Sequence of chain 1.D:
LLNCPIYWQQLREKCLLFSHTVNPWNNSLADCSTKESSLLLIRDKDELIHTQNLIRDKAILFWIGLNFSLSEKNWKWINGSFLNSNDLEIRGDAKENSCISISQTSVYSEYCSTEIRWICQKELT

The protein below binds the small molecule below.
Small molecule (SMILES): CC(=O)N[C@@H]1[C@@H](O)[C@H](O)[C@@H](CO)O[C@H]1O

Binding-site contacts:
Ligand atom O7 contacts residue ASN83 of chain 1.D at 3.7 Å.
Ligand atom C8 contacts residue SER85 of chain 1.D at 3.8 Å.
Ligand atom O6 contacts residue ILE46 of chain 1.D at 3.8 Å.
Ligand atom C2 contacts residue SER85 of chain 1.D at 3.9 Å.
Ligand atom C6 contacts residue TRP81 of chain 1.D at 3.7 Å (hydrophobic).
Ligand atom C1 contacts residue SER85 of chain 1.D at 4.0 Å.
Ligand atom C7 contacts residue SER85 of chain 1.D at 3.8 Å.
Ligand atom C6 contacts residue LEU45 of chain 1.D at 4.0 Å (hydrophobic).
Ligand atom O6 contacts residue LEU45 of chain 1.D at 3.5 Å.
Ligand atom O6 contacts residue ARG47 of chain 1.D at 4.0 Å.
Ligand atom O5 contacts residue LEU45 of chain 1.D at 3.9 Å.
Ligand atom C5 contacts residue ASN83 of chain 1.D at 3.6 Å.
Ligand atom N2 contacts residue ASN83 of chain 1.D at 2.9 Å (h-bond).
Ligand atom C1 contacts residue ASN83 of chain 1.D at 1.4 Å.
Ligand atom C3 contacts residue ASN83 of chain 1.D at 3.7 Å.
Ligand atom C3 contacts residue SER85 of chain 1.D at 4.1 Å.
Ligand atom N2 contacts residue SER85 of chain 1.D at 2.9 Å (h-bond).
Ligand atom C4 contacts residue ASN83 of chain 1.D at 4.1 Å.
Ligand atom C2 contacts residue ASN83 of chain 1.D at 2.4 Å.
Ligand atom C5 contacts residue TRP81 of chain 1.D at 3.7 Å (hydrophobic).
Ligand atom C6 contacts residue ILE46 of chain 1.D at 3.6 Å (hydrophobic).
Ligand atom O5 contacts residue ASN83 of chain 1.D at 2.3 Å (h-bond).
Ligand atom C1 contacts residue TRP81 of chain 1.D at 4.2 Å (hydrophobic).
Ligand atom O5 contacts residue TRP81 of chain 1.D at 4.0 Å.
Ligand atom C7 contacts residue ASN83 of chain 1.D at 3.5 Å.